This protein binds this small molecule.
Small molecule (SMILES): CC(=O)N[C@H]1[C@H](O[C@H]2[C@H](O)[C@@H](NC(C)=O)CO[C@@H]2CO[C@H]2O[C@@H](C)[C@@H](O)[C@@H](O)[C@@H]2O)O[C@H](CO)[C@@H](O)[C@@H]1O

Sequence of chain 1.A:
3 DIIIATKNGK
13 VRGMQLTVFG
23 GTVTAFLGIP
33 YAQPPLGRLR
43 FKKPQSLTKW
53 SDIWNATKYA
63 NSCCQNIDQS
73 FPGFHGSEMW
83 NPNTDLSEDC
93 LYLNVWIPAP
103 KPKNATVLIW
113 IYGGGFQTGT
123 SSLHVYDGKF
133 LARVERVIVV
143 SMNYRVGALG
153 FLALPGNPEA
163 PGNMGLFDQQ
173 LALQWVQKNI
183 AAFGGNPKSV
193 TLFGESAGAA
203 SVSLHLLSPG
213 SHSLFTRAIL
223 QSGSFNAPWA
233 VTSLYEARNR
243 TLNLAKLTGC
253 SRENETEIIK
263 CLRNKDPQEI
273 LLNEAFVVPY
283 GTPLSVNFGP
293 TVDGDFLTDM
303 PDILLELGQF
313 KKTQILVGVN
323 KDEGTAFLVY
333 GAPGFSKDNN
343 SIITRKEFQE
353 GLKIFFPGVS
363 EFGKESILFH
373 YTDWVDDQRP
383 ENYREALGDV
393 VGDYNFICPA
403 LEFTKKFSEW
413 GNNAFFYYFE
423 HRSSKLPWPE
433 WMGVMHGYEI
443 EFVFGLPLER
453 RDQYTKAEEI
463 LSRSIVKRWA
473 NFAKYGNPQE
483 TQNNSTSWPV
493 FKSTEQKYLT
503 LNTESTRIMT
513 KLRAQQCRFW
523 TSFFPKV

Binding-site contacts:
Ligand atom C1 contacts residue ASN241 of chain 1.A at 1.5 Å.
Ligand atom C3 contacts residue PRO281 of chain 1.A at 4.3 Å (hydrophobic).
Ligand atom O3 contacts residue PRO281 of chain 1.A at 4.0 Å.
Ligand atom N2 contacts residue ASN241 of chain 1.A at 3.1 Å (h-bond).
Ligand atom C6 contacts residue LYS248 of chain 1.A at 4.4 Å.
Ligand atom O7 contacts residue PRO281 of chain 1.A at 3.5 Å.
Ligand atom C2 contacts residue PRO281 of chain 1.A at 4.4 Å (hydrophobic).
Ligand atom C4 contacts residue PHE278 of chain 1.A at 3.1 Å (hydrophobic).
Ligand atom O5 contacts residue ASN241 of chain 1.A at 2.3 Å (h-bond).
Ligand atom C5 contacts residue PRO281 of chain 1.A at 4.2 Å (hydrophobic).
Ligand atom C4 contacts residue ASN241 of chain 1.A at 4.3 Å.
Ligand atom C5 contacts residue PHE278 of chain 1.A at 4.2 Å (hydrophobic).
Ligand atom C7 contacts residue ASN241 of chain 1.A at 3.9 Å.
Ligand atom C1 contacts residue ASN245 of chain 1.A at 4.0 Å.
Ligand atom C3 contacts residue PHE278 of chain 1.A at 3.3 Å (hydrophobic).
Ligand atom O3 contacts residue PRO281 of chain 1.A at 3.8 Å.
Ligand atom C2 contacts residue ASN241 of chain 1.A at 2.5 Å.
Ligand atom O7 contacts residue ASN241 of chain 1.A at 3.9 Å.
Ligand atom C5 contacts residue ASN245 of chain 1.A at 3.7 Å.
Ligand atom C8 contacts residue PRO281 of chain 1.A at 3.4 Å (hydrophobic).
Ligand atom C6 contacts residue ASN245 of chain 1.A at 3.4 Å.
Ligand atom O3 contacts residue PHE278 of chain 1.A at 3.3 Å (h-bond).
Ligand atom O3 contacts residue VAL280 of chain 1.A at 3.7 Å.
Ligand atom C6 contacts residue LEU249 of chain 1.A at 3.9 Å (hydrophobic).
Ligand atom O4 contacts residue LEU249 of chain 1.A at 4.3 Å.
Ligand atom C5 contacts residue ASN241 of chain 1.A at 3.6 Å.
Ligand atom O5 contacts residue PRO281 of chain 1.A at 4.3 Å.
Ligand atom C1 contacts residue ASN245 of chain 1.A at 4.0 Å.
Ligand atom O2 contacts residue PRO281 of chain 1.A at 3.8 Å.
Ligand atom C7 contacts residue PRO281 of chain 1.A at 3.8 Å (hydrophobic).
Ligand atom O6 contacts residue ASN245 of chain 1.A at 4.2 Å.
Ligand atom O5 contacts residue ASN245 of chain 1.A at 3.0 Å (h-bond).
Ligand atom C8 contacts residue TYR282 of chain 1.A at 4.2 Å (hydrophobic).
Ligand atom C6 contacts residue ASN245 of chain 1.A at 3.7 Å.
Ligand atom C3 contacts residue VAL280 of chain 1.A at 4.3 Å (hydrophobic).
Ligand atom O4 contacts residue PHE278 of chain 1.A at 3.7 Å.
Ligand atom C3 contacts residue ASN241 of chain 1.A at 3.9 Å.
Ligand atom O5 contacts residue ASN245 of chain 1.A at 4.0 Å.
Ligand atom C5 contacts residue ASN245 of chain 1.A at 3.9 Å.